Sequence of chain 1.A:
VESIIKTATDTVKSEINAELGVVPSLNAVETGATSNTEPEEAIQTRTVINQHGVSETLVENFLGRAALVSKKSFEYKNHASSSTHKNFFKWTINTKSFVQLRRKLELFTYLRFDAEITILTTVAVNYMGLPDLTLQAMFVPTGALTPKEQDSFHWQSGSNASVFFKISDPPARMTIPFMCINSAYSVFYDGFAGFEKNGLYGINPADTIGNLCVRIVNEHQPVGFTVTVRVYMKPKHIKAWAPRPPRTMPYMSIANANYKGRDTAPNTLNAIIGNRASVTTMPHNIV

Sequence of chain 1.C:
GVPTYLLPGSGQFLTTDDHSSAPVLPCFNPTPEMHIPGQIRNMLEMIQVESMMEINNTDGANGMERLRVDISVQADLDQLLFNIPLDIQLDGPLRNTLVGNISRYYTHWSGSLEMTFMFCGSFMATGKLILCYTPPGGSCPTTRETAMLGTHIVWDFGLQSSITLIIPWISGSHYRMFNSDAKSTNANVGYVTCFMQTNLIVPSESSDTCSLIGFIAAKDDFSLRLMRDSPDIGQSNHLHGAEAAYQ

Binding-site contacts:
Ligand atom C3 contacts residue ARG104 of chain 1.C at 3.8 Å.
Ligand atom O2 contacts residue ASP91 of chain 1.C at 2.5 Å (salt-bridge).
Ligand atom C2 contacts residue ASP91 of chain 1.C at 3.2 Å.
Ligand atom O2 contacts residue PRO274 of chain 1.A at 3.4 Å.
Ligand atom C1 contacts residue ASN283 of chain 1.A at 3.4 Å.
Ligand atom C11 contacts residue ASP232 of chain 1.C at 3.6 Å.
Ligand atom C4 contacts residue ASP232 of chain 1.C at 3.4 Å.
Ligand atom C4 contacts residue PRO231 of chain 1.C at 3.6 Å (hydrophobic).
Ligand atom O1B contacts residue ARG104 of chain 1.C at 3.0 Å (salt-bridge).
Ligand atom C1 contacts residue ARG104 of chain 1.C at 3.8 Å.
Ligand atom C4 contacts residue ASN275 of chain 1.A at 3.7 Å.
Ligand atom O5 contacts residue ASN283 of chain 1.A at 3.7 Å.
Ligand atom O10 contacts residue ARG270 of chain 1.A at 3.6 Å.
Ligand atom C6 contacts residue ALA273 of chain 1.A at 3.8 Å (hydrophobic).
Ligand atom O10 contacts residue ASN275 of chain 1.A at 3.0 Å (h-bond).
Ligand atom C10 contacts residue ASN275 of chain 1.A at 3.3 Å.
Ligand atom O6 contacts residue PRO274 of chain 1.A at 3.6 Å.
Ligand atom O3 contacts residue ASP91 of chain 1.C at 3.5 Å.
Ligand atom O6 contacts residue ASN283 of chain 1.A at 3.0 Å (h-bond).
Ligand atom C5 contacts residue ASN275 of chain 1.A at 3.5 Å.
Ligand atom C5 contacts residue PRO231 of chain 1.C at 3.7 Å (hydrophobic).
Ligand atom C5 contacts residue PRO274 of chain 1.A at 3.9 Å (hydrophobic).
Ligand atom N5 contacts residue PRO231 of chain 1.C at 3.0 Å (h-bond).
Ligand atom O6 contacts residue GLY282 of chain 1.A at 3.5 Å.
Ligand atom O4 contacts residue ASP232 of chain 1.C at 2.8 Å (salt-bridge).
Ligand atom O2 contacts residue GLY282 of chain 1.A at 3.8 Å.
Ligand atom C5 contacts residue ASN283 of chain 1.A at 3.8 Å.
Ligand atom C5 contacts residue GLY282 of chain 1.A at 3.8 Å.
Ligand atom O6 contacts residue ALA273 of chain 1.A at 3.7 Å.
Ligand atom O4 contacts residue ARG95 of chain 1.C at 3.5 Å.
Ligand atom C10 contacts residue PRO231 of chain 1.C at 3.8 Å (hydrophobic).
Ligand atom N5 contacts residue ASN275 of chain 1.A at 3.4 Å (h-bond).
Ligand atom C11 contacts residue ILE233 of chain 1.C at 3.6 Å (hydrophobic).
Ligand atom C6 contacts residue ASN283 of chain 1.A at 3.8 Å.
Ligand atom C11 contacts residue PRO231 of chain 1.C at 3.5 Å (hydrophobic).
Ligand atom O4 contacts residue PRO231 of chain 1.C at 3.9 Å.
Ligand atom C6 contacts residue GLY282 of chain 1.A at 3.6 Å.
Ligand atom C11 contacts residue GLY234 of chain 1.C at 3.8 Å.
Ligand atom O7 contacts residue PRO274 of chain 1.A at 3.6 Å.
Ligand atom O4 contacts residue ASN275 of chain 1.A at 3.0 Å (h-bond).

The small molecule below binds the protein below.
Small molecule (SMILES): CC(=O)N[C@@H]1[C@@H](O)[C@H](O[C@@H]2O[C@H](CO)[C@H](O)[C@H](O[C@]3(C(=O)O)C[C@H](O)[C@@H](NC(C)=O)[C@H]([C@H](O)[C@H](O)CO)O3)[C@H]2O)[C@@H](CO)O[C@H]1O